The protein below binds the small molecule below.
Small molecule (SMILES): CC[C@H](C)[C@H](NC(=O)[C@@H](NC(=O)[C@H](C)N)[C@@H](C)CC)C(=O)O

Sequence of chain 1.B:
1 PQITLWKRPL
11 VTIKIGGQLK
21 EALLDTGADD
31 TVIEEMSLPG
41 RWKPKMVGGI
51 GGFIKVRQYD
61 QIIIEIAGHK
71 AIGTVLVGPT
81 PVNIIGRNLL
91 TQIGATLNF

Sequence of chain 1.E:
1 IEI

Binding-site contacts:
Ligand atom CB contacts residue GLU1 of chain 1.F at 3.2 Å.
Ligand atom CG2 contacts residue ILE84 of chain 1.A at 2.7 Å (hydrophobic).
Ligand atom N contacts residue ILE4 of chain 1.C at 3.0 Å (h-bond).
Ligand atom O contacts residue ASP29 of chain 1.A at 3.2 Å (salt-bridge).
Ligand atom N contacts residue ASP29 of chain 1.A at 2.9 Å (salt-bridge).
Ligand atom CG1 contacts residue ILE1 of chain 1.G at 0.9 Å (hydrophobic).
Ligand atom CA contacts residue ILE1 of chain 1.G at 0.6 Å (hydrophobic).
Ligand atom N contacts residue GLY48 of chain 1.A at 2.7 Å (h-bond).
Ligand atom CG2 contacts residue GLU1 of chain 1.F at 1.8 Å.
Ligand atom CD1 contacts residue GLU1 of chain 1.F at 0.5 Å.
Ligand atom CB contacts residue GLU1 of chain 1.F at 0.5 Å.
Ligand atom O contacts residue ILE1 of chain 1.G at 1.1 Å (h-bond).
Ligand atom N contacts residue GLU1 of chain 1.F at 1.0 Å.
Ligand atom O contacts residue ILE1 of chain 1.E at 2.4 Å (h-bond).
Ligand atom CB contacts residue ILE1 of chain 1.G at 0.7 Å (hydrophobic).
Ligand atom C contacts residue ILE1 of chain 1.G at 0.8 Å (hydrophobic).
Ligand atom CA contacts residue ILE1 of chain 1.E at 2.8 Å (hydrophobic).
Ligand atom OXT contacts residue ILE1 of chain 1.G at 2.1 Å (h-bond).
Ligand atom CA contacts residue ILE4 of chain 1.C at 2.8 Å (hydrophobic).
Ligand atom N contacts residue GLU1 of chain 1.F at 2.9 Å.
Ligand atom CG2 contacts residue ILE84 of chain 1.B at 3.2 Å (hydrophobic).
Ligand atom CG1 contacts residue GLU1 of chain 1.F at 1.2 Å.
Ligand atom OXT contacts residue ILE1 of chain 1.E at 2.5 Å (h-bond).
Ligand atom OXT contacts residue ASP25 of chain 1.A at 2.8 Å (salt-bridge).
Ligand atom CA contacts residue GLU1 of chain 1.F at 2.2 Å.
Ligand atom CD1 contacts residue ASP30 of chain 1.A at 2.9 Å.
Ligand atom CD1 contacts residue ILE1 of chain 1.G at 1.4 Å (hydrophobic).
Ligand atom O contacts residue ASP25 of chain 1.B at 2.5 Å (salt-bridge).
Ligand atom CA contacts residue GLU1 of chain 1.F at 0.6 Å.
Ligand atom C contacts residue ILE1 of chain 1.E at 2.2 Å (hydrophobic).
Ligand atom O contacts residue GLU1 of chain 1.F at 2.2 Å (salt-bridge).
Ligand atom C contacts residue ASP25 of chain 1.B at 3.0 Å.
Ligand atom C contacts residue GLU1 of chain 1.F at 1.0 Å.
Ligand atom CG2 contacts residue ILE1 of chain 1.G at 1.2 Å (hydrophobic).
Ligand atom O contacts residue GLU1 of chain 1.F at 0.5 Å (salt-bridge).
Ligand atom N contacts residue ILE1 of chain 1.G at 0.6 Å.
Ligand atom OXT contacts residue ILE4 of chain 1.C at 1.4 Å (h-bond).
Ligand atom C contacts residue ILE4 of chain 1.C at 1.8 Å (hydrophobic).
Ligand atom C contacts residue GLU1 of chain 1.F at 0.7 Å.
Ligand atom O contacts residue ILE4 of chain 1.C at 1.5 Å (h-bond).

Sequence of chain 1.A:
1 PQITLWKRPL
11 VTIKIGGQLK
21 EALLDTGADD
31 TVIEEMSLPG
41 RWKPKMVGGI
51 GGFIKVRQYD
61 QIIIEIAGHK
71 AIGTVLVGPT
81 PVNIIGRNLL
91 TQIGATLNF

Sequence of chain 1.C:
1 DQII